Binding-site contacts:
Ligand atom O6 contacts residue LEU21 of chain 2.A at 4.5 Å.
Ligand atom O5 contacts residue ARG20 of chain 2.A at 3.1 Å (salt-bridge).
Ligand atom C1 contacts residue PRO101 of chain 2.A at 4.0 Å (hydrophobic).
Ligand atom C1 contacts residue ARG20 of chain 2.A at 4.3 Å.
Ligand atom C3 contacts residue GLU76 of chain 2.A at 4.1 Å.
Ligand atom C1 contacts residue LEU21 of chain 2.A at 3.9 Å (hydrophobic).
Ligand atom C1 contacts residue LEU22 of chain 2.A at 3.7 Å (hydrophobic).
Ligand atom C2 contacts residue ARG20 of chain 2.A at 4.3 Å.
Ligand atom C4 contacts residue GLU76 of chain 2.A at 4.0 Å.
Ligand atom O5 contacts residue GLU76 of chain 2.A at 4.2 Å.
Ligand atom O6 contacts residue ARG20 of chain 2.A at 3.7 Å.
Ligand atom O6 contacts residue GLU76 of chain 2.A at 3.0 Å (salt-bridge).

Sequence of chain 2.A:
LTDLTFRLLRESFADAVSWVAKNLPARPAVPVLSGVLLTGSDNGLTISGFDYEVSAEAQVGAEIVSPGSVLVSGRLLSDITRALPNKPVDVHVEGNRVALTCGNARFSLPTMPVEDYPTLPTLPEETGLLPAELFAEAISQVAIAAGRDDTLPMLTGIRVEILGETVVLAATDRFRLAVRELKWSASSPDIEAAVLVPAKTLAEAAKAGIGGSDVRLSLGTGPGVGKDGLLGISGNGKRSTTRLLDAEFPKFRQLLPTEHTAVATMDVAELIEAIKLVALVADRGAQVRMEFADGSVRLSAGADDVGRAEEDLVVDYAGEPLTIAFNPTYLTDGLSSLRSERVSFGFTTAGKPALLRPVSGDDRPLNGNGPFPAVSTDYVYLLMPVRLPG

This protein binds this small molecule.
Small molecule (SMILES): C[C@@H](O)[C@@H](C)O